This protein binds this small molecule.
Small molecule (SMILES): CC(=O)N[C@@H]1[C@@H](O)[C@H](O)[C@@H](CO)O[C@H]1O

Binding-site contacts:
Ligand atom C8 contacts residue ASN282 of chain 1.B at 4.2 Å.
Ligand atom C1 contacts residue ASN282 of chain 1.B at 1.5 Å.
Ligand atom C8 contacts residue THR284 of chain 1.B at 3.8 Å.
Ligand atom C5 contacts residue ASN282 of chain 1.B at 3.5 Å.
Ligand atom C3 contacts residue ASN282 of chain 1.B at 4.0 Å.
Ligand atom C8 contacts residue ASN280 of chain 1.B at 4.1 Å.
Ligand atom C7 contacts residue ASN282 of chain 1.B at 3.5 Å.
Ligand atom C7 contacts residue ASN280 of chain 1.B at 4.4 Å.
Ligand atom O5 contacts residue ASN282 of chain 1.B at 2.3 Å (h-bond).
Ligand atom C4 contacts residue ASN282 of chain 1.B at 4.3 Å.
Ligand atom O7 contacts residue ASN282 of chain 1.B at 3.8 Å.
Ligand atom C2 contacts residue ASN282 of chain 1.B at 2.7 Å.
Ligand atom N2 contacts residue ASN282 of chain 1.B at 3.2 Å.
Ligand atom O7 contacts residue ASN280 of chain 1.B at 3.5 Å (h-bond).

Sequence of chain 1.B:
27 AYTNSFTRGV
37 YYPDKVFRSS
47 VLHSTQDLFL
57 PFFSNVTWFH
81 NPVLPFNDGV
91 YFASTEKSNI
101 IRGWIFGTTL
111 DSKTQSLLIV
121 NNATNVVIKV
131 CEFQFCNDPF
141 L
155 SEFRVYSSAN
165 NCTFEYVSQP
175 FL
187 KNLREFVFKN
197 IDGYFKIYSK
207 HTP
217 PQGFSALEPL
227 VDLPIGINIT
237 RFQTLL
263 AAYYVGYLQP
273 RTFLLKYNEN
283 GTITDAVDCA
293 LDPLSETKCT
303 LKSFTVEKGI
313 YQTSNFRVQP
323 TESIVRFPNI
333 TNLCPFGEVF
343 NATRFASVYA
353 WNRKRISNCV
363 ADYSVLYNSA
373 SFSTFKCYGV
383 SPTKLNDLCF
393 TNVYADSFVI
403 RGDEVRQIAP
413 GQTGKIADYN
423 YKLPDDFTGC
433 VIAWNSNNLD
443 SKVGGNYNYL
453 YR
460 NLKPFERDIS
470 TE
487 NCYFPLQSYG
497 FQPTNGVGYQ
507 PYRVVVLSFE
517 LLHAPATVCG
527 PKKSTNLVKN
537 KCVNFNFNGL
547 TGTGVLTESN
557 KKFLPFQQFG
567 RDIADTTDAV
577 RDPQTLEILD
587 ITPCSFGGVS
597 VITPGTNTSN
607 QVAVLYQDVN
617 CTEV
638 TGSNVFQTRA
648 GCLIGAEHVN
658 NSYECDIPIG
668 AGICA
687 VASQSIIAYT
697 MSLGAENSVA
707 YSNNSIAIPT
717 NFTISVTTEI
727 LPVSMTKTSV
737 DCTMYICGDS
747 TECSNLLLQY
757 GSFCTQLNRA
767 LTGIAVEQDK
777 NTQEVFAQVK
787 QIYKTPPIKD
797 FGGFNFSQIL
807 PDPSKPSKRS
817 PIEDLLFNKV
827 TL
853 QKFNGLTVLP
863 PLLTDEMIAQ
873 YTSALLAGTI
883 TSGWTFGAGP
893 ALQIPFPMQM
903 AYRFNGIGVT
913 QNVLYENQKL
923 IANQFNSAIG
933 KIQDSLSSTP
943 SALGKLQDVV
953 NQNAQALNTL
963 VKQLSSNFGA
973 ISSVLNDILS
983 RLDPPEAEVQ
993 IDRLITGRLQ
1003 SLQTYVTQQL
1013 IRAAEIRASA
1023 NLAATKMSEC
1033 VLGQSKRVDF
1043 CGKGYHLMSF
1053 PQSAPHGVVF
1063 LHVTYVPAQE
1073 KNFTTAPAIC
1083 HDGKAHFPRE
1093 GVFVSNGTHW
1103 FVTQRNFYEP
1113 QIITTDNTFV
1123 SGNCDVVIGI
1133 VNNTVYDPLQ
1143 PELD